Sequence of chain 1.B:
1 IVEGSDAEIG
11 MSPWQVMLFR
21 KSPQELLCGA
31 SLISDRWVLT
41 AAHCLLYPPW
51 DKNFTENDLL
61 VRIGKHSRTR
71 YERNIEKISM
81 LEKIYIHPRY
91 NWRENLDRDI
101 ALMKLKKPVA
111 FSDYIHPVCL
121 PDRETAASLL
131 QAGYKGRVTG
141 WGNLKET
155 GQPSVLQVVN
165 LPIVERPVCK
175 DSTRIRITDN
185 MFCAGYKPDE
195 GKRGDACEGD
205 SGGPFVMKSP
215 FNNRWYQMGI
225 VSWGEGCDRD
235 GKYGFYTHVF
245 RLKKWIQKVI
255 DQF

A protein and the small-molecule ligand that binds it are described below.
Small molecule (SMILES): Cn1c(CNC(=O)c2cccn2C(=O)[C@@H](CC2CCCCC2)NCC(=O)O)ccc1C(=N)N

Binding-site contacts:
Ligand atom N contacts residue ASP199 of chain 1.B at 3.0 Å (salt-bridge).
Ligand atom N contacts residue CYS201 of chain 1.B at 3.7 Å.
Ligand atom C10 contacts residue TYR47 of chain 1.B at 3.8 Å (hydrophobic).
Ligand atom O1 contacts residue TRP227 of chain 1.B at 3.1 Å.
Ligand atom C2 contacts residue TRP227 of chain 1.B at 3.6 Å (hydrophobic).
Ligand atom C14 contacts residue GLY228 of chain 1.B at 3.5 Å.
Ligand atom N5 contacts residue GLY228 of chain 1.B at 2.8 Å (h-bond).
Ligand atom C11 contacts residue TRP50 of chain 1.B at 3.6 Å (hydrophobic).
Ligand atom N contacts residue ALA200 of chain 1.B at 3.0 Å (h-bond).
Ligand atom C9 contacts residue HIS43 of chain 1.B at 3.4 Å.
Ligand atom N1 contacts residue ASP199 of chain 1.B at 2.9 Å (salt-bridge).
Ligand atom C8 contacts residue SER226 of chain 1.B at 3.7 Å.
Ligand atom N3 contacts residue SER205 of chain 1.B at 3.5 Å (h-bond).
Ligand atom C4 contacts residue CYS201 of chain 1.B at 3.6 Å (hydrophobic).
Ligand atom C contacts residue ALA200 of chain 1.B at 3.4 Å (hydrophobic).
Ligand atom C1 contacts residue CYS201 of chain 1.B at 3.7 Å (hydrophobic).
Ligand atom C3 contacts residue CYS231 of chain 1.B at 3.5 Å (hydrophobic).
Ligand atom C3 contacts residue CYS201 of chain 1.B at 3.6 Å (hydrophobic).
Ligand atom C19 contacts residue TYR47 of chain 1.B at 3.5 Å (hydrophobic).
Ligand atom C3 contacts residue GLY230 of chain 1.B at 3.5 Å.
Ligand atom C contacts residue GLY228 of chain 1.B at 3.7 Å.
Ligand atom N3 contacts residue SER226 of chain 1.B at 3.0 Å (h-bond).
Ligand atom C2 contacts residue SER226 of chain 1.B at 3.7 Å.
Ligand atom C5 contacts residue CYS201 of chain 1.B at 3.8 Å (hydrophobic).
Ligand atom C7 contacts residue SER226 of chain 1.B at 3.8 Å.
Ligand atom N1 contacts residue GLY230 of chain 1.B at 3.0 Å (h-bond).
Ligand atom O1 contacts residue GLY228 of chain 1.B at 2.9 Å (h-bond).
Ligand atom C12 contacts residue GLY228 of chain 1.B at 3.6 Å.
Ligand atom N1 contacts residue GLY228 of chain 1.B at 3.1 Å.
Ligand atom C4 contacts residue GLU202 of chain 1.B at 3.4 Å.
Ligand atom C contacts residue ASP199 of chain 1.B at 3.5 Å.
Ligand atom O2 contacts residue GLU229 of chain 1.B at 3.4 Å.
Ligand atom C13 contacts residue GLY228 of chain 1.B at 3.5 Å.
Ligand atom O2 contacts residue GLY230 of chain 1.B at 3.3 Å (h-bond).
Ligand atom O3 contacts residue GLY230 of chain 1.B at 3.8 Å.
Ligand atom C6 contacts residue SER205 of chain 1.B at 3.1 Å.
Ligand atom C10 contacts residue TRP50 of chain 1.B at 3.5 Å (hydrophobic).
Ligand atom C22 contacts residue GLY230 of chain 1.B at 3.7 Å.
Ligand atom C2 contacts residue VAL225 of chain 1.B at 3.6 Å (hydrophobic).
Ligand atom C12 contacts residue TRP227 of chain 1.B at 3.8 Å (hydrophobic).